The protein below binds the small molecule below.
Small molecule (SMILES): O=C1NC2NC(=O)NC2N1

Binding-site contacts:
Ligand atom N2 contacts residue LEU25 of chain 3.A at 3.6 Å.
Ligand atom N1 contacts residue LEU25 of chain 3.A at 3.7 Å.
Ligand atom O1 contacts residue ASN23 of chain 3.A at 2.9 Å (h-bond).
Ligand atom C3 contacts residue LEU25 of chain 3.A at 4.0 Å (hydrophobic).
Ligand atom O1 contacts residue TYR43 of chain 3.A at 2.7 Å (h-bond).
Ligand atom C1' contacts residue FMT1 of chain 3.D at 3.5 Å.
Ligand atom N1' contacts residue FMT1 of chain 3.D at 2.9 Å (h-bond).
Ligand atom C1 contacts residue ASP128 of chain 3.A at 3.8 Å.
Ligand atom C3 contacts residue TRP108 of chain 3.A at 3.8 Å (hydrophobic).
Ligand atom O1' contacts residue LEU110 of chain 3.A at 3.7 Å.
Ligand atom C1' contacts residue THR90 of chain 3.A at 3.8 Å.
Ligand atom O1' contacts residue FMT1 of chain 3.D at 3.5 Å (h-bond).
Ligand atom N2' contacts residue TRP108 of chain 3.A at 3.4 Å.
Ligand atom O1 contacts residue SER45 of chain 3.A at 3.9 Å.
Ligand atom C1' contacts residue TRP120 of chain 2.B at 4.0 Å (hydrophobic).
Ligand atom O1 contacts residue LEU25 of chain 3.A at 3.8 Å.
Ligand atom C1 contacts residue SER45 of chain 3.A at 3.7 Å.
Ligand atom C3 contacts residue ASP128 of chain 3.A at 4.0 Å.
Ligand atom N1 contacts residue SER27 of chain 3.A at 3.9 Å.
Ligand atom N2 contacts residue TYR43 of chain 3.A at 4.0 Å.
Ligand atom C1 contacts residue ASN23 of chain 3.A at 3.8 Å.
Ligand atom C2 contacts residue SER45 of chain 3.A at 3.8 Å.
Ligand atom N1 contacts residue SER45 of chain 3.A at 2.8 Å (h-bond).
Ligand atom N2 contacts residue ASP128 of chain 3.A at 3.0 Å (salt-bridge).
Ligand atom O1' contacts residue TRP79 of chain 3.A at 4.0 Å.
Ligand atom O1' contacts residue THR90 of chain 3.A at 2.6 Å (h-bond).
Ligand atom C2 contacts residue TRP120 of chain 2.B at 3.6 Å (hydrophobic).
Ligand atom N2 contacts residue ASN23 of chain 3.A at 4.0 Å.
Ligand atom N1' contacts residue TRP120 of chain 2.B at 3.6 Å.
Ligand atom C2 contacts residue FMT1 of chain 3.D at 3.4 Å.
Ligand atom C1 contacts residue LEU25 of chain 3.A at 3.5 Å (hydrophobic).
Ligand atom O1 contacts residue SER27 of chain 3.A at 2.8 Å (h-bond).
Ligand atom C1 contacts residue TYR43 of chain 3.A at 3.6 Å (hydrophobic).
Ligand atom C2 contacts residue VAL47 of chain 3.A at 3.7 Å (hydrophobic).
Ligand atom C1 contacts residue SER27 of chain 3.A at 3.6 Å.
Ligand atom N1 contacts residue FMT1 of chain 3.D at 3.5 Å (h-bond).
Ligand atom O1 contacts residue ASP128 of chain 3.A at 3.9 Å.
Ligand atom N2' contacts residue TRP92 of chain 3.A at 4.0 Å.
Ligand atom N1 contacts residue VAL47 of chain 3.A at 3.7 Å.
Ligand atom C3 contacts residue TRP120 of chain 2.B at 4.0 Å (hydrophobic).

Sequence of chain 2.B:
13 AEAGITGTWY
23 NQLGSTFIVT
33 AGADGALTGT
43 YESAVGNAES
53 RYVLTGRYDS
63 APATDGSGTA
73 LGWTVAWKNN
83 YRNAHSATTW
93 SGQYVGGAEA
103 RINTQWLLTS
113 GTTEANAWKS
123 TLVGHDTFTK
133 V

Sequence of chain 3.A:
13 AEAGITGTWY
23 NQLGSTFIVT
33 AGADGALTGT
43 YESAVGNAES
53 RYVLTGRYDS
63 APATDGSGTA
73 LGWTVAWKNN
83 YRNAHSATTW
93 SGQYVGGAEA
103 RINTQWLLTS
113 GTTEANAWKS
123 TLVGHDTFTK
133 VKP